Binding-site contacts:
Ligand atom C3' contacts residue ASN414 of chain 6.A at 4.5 Å.
Ligand atom C3' contacts residue VAL47 of chain 6.A at 4.0 Å (hydrophobic).
Ligand atom OP1 contacts residue LYS21 of chain 10.C at 3.9 Å.
Ligand atom C5' contacts residue ARG412 of chain 6.A at 3.0 Å.
Ligand atom OP2 contacts residue ARG18 of chain 10.C at 3.7 Å.
Ligand atom OP1 contacts residue ARG18 of chain 10.C at 4.0 Å.
Ligand atom OP1 contacts residue ARG412 of chain 6.A at 3.8 Å.
Ligand atom OP2 contacts residue LYS21 of chain 10.C at 2.7 Å (salt-bridge).
Ligand atom O3' contacts residue ARG412 of chain 6.A at 4.3 Å.
Ligand atom C4' contacts residue ARG412 of chain 6.A at 4.3 Å.
Ligand atom P contacts residue ARG412 of chain 6.A at 2.7 Å.
Ligand atom C1' contacts residue ASN414 of chain 6.A at 4.1 Å.
Ligand atom O3' contacts residue VAL47 of chain 6.A at 3.1 Å.
Ligand atom P contacts residue LYS21 of chain 10.C at 3.4 Å.
Ligand atom C4' contacts residue VAL47 of chain 6.A at 4.1 Å (hydrophobic).
Ligand atom C4' contacts residue ASN414 of chain 6.A at 3.0 Å.
Ligand atom O5' contacts residue ARG412 of chain 6.A at 3.1 Å (salt-bridge).
Ligand atom O4' contacts residue ASN414 of chain 6.A at 2.9 Å (h-bond).
Ligand atom C2' contacts residue VAL47 of chain 6.A at 4.3 Å (hydrophobic).
Ligand atom C5' contacts residue ASN414 of chain 6.A at 3.3 Å.
Ligand atom OP2 contacts residue ARG412 of chain 6.A at 1.4 Å (salt-bridge).

Sequence of chain 10.C:
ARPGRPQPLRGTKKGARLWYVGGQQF

This protein binds this small molecule.
Small molecule (SMILES): Nc1ccn([C@H]2C[C@H](O)[C@@H](COP(=O)(O)O)O2)c(=O)n1

Sequence of chain 6.A:
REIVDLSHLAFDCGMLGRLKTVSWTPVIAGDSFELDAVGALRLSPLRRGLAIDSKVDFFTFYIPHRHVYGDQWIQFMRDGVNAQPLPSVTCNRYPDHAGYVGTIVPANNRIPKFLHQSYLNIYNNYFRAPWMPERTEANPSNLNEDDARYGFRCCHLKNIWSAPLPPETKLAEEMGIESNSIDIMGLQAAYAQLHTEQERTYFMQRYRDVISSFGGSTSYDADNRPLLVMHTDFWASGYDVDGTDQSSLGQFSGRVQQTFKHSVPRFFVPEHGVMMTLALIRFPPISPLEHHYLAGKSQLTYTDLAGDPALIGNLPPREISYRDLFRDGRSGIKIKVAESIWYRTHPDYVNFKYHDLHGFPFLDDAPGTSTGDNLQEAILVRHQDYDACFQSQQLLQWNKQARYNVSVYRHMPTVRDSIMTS